Binding-site contacts:
Ligand atom C2 contacts residue ASN464 of chain 1.A at 2.5 Å.
Ligand atom C5 contacts residue ASN464 of chain 1.A at 3.7 Å.
Ligand atom C3 contacts residue ASN464 of chain 1.A at 3.8 Å.
Ligand atom N2 contacts residue SER462 of chain 1.A at 4.1 Å.
Ligand atom O7 contacts residue LEU463 of chain 1.A at 4.3 Å.
Ligand atom C7 contacts residue ASN464 of chain 1.A at 3.3 Å.
Ligand atom C1 contacts residue ASN464 of chain 1.A at 1.4 Å.
Ligand atom O7 contacts residue SER462 of chain 1.A at 4.3 Å.
Ligand atom O5 contacts residue ASN464 of chain 1.A at 2.4 Å (h-bond).
Ligand atom N2 contacts residue ASN464 of chain 1.A at 2.9 Å (h-bond).
Ligand atom C8 contacts residue ASN464 of chain 1.A at 4.0 Å.
Ligand atom C4 contacts residue ASN464 of chain 1.A at 4.3 Å.
Ligand atom O7 contacts residue ASN464 of chain 1.A at 3.8 Å.

Sequence of chain 1.A:
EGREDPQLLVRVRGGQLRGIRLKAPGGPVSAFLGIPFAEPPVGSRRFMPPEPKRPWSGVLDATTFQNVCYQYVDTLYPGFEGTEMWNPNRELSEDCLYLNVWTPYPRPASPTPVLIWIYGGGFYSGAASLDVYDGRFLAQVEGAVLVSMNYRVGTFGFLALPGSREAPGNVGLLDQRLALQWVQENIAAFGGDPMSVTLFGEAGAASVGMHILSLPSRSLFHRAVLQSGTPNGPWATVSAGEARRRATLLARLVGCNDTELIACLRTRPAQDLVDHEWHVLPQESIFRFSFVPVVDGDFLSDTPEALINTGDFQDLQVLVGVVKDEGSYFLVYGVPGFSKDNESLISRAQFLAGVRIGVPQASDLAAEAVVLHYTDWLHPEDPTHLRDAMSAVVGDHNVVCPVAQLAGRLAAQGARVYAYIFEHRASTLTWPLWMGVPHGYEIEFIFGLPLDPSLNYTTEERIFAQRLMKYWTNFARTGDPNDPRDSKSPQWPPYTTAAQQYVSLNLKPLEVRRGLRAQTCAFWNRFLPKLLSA

A small-molecule ligand and the protein it binds are described below.
Small molecule (SMILES): CC(=O)N[C@@H]1[C@@H](O)[C@H](O)[C@@H](CO)O[C@H]1O